Binding-site contacts:
Ligand atom O4 contacts residue ASP89 of chain 2.A at 2.7 Å (salt-bridge).
Ligand atom C4 contacts residue ALA88 of chain 2.A at 3.9 Å (hydrophobic).
Ligand atom O4 contacts residue ALA88 of chain 2.A at 3.8 Å.
Ligand atom O3 contacts residue ASN133 of chain 2.A at 2.9 Å (h-bond).
Ligand atom C4 contacts residue PHE131 of chain 2.A at 3.8 Å (hydrophobic).
Ligand atom C6 contacts residue ALA88 of chain 2.A at 4.1 Å (hydrophobic).
Ligand atom C5 contacts residue ALA218 of chain 2.A at 4.3 Å (hydrophobic).
Ligand atom C6 contacts residue PHE131 of chain 2.A at 4.0 Å (hydrophobic).
Ligand atom C6 contacts residue ALA218 of chain 2.A at 4.0 Å (hydrophobic).
Ligand atom C2 contacts residue GLN219 of chain 2.A at 3.9 Å.
Ligand atom C4 contacts residue ASP89 of chain 2.A at 3.5 Å.
Ligand atom C4 contacts residue ALA218 of chain 2.A at 4.2 Å (hydrophobic).
Ligand atom C6 contacts residue ALA222 of chain 2.A at 3.4 Å (hydrophobic).
Ligand atom O4 contacts residue ALA218 of chain 2.A at 3.0 Å (h-bond).
Ligand atom C5 contacts residue PHE131 of chain 2.A at 3.6 Å (hydrophobic).
Ligand atom O6 contacts residue ALA222 of chain 2.A at 3.6 Å.
Ligand atom O4 contacts residue TYR106 of chain 2.A at 4.1 Å.
Ligand atom O3 contacts residue GLY107 of chain 2.A at 3.1 Å (h-bond).
Ligand atom C2 contacts residue ASN133 of chain 2.A at 4.2 Å.
Ligand atom O2 contacts residue GLN219 of chain 2.A at 3.7 Å.
Ligand atom O4 contacts residue GLY217 of chain 2.A at 3.1 Å.
Ligand atom O5 contacts residue ALA218 of chain 2.A at 3.6 Å.
Ligand atom O3 contacts residue PHE131 of chain 2.A at 4.0 Å.
Ligand atom O4 contacts residue ALA218 of chain 2.A at 3.5 Å.
Ligand atom C3 contacts residue PHE131 of chain 2.A at 3.6 Å (hydrophobic).
Ligand atom O6 contacts residue GLN219 of chain 2.A at 3.4 Å (h-bond).
Ligand atom C4 contacts residue ALA218 of chain 2.A at 4.3 Å (hydrophobic).
Ligand atom C3 contacts residue GLN219 of chain 2.A at 4.1 Å.
Ligand atom C3 contacts residue ASN133 of chain 2.A at 3.4 Å.
Ligand atom C1 contacts residue ALA218 of chain 2.A at 3.9 Å (hydrophobic).
Ligand atom C2 contacts residue ALA218 of chain 2.A at 4.1 Å (hydrophobic).
Ligand atom O3 contacts residue ALA218 of chain 2.A at 3.7 Å.
Ligand atom C3 contacts residue ASP89 of chain 2.A at 3.5 Å.
Ligand atom C3 contacts residue ALA218 of chain 2.A at 3.9 Å (hydrophobic).
Ligand atom O3 contacts residue ASP89 of chain 2.A at 2.7 Å (salt-bridge).
Ligand atom O6 contacts residue PHE131 of chain 2.A at 4.0 Å.
Ligand atom C2 contacts residue TYR106 of chain 2.A at 4.2 Å (hydrophobic).
Ligand atom O3 contacts residue GLN219 of chain 2.A at 3.1 Å (h-bond).
Ligand atom O2 contacts residue ASN133 of chain 2.A at 3.8 Å.
Ligand atom O3 contacts residue TYR106 of chain 2.A at 3.7 Å.

The small molecule below binds the protein below.
Small molecule (SMILES): OC[C@H]1O[C@@H](O[C@H]2[C@H](O)[C@@H](O)[C@H](O)O[C@@H]2CO)[C@H](O)[C@@H](O)[C@H]1O

Sequence of chain 2.A:
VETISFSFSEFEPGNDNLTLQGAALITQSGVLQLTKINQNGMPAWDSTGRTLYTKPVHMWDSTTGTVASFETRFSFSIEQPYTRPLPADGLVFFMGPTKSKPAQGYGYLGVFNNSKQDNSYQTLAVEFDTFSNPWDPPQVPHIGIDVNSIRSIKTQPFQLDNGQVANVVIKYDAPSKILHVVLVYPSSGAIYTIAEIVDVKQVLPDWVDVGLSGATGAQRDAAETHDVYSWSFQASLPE